Binding-site contacts:
Ligand atom O26 contacts residue LYS63 of chain 1.IA at 3.1 Å.
Ligand atom C22 contacts residue LEU34 of chain 1.L at 3.7 Å (hydrophobic).
Ligand atom C4 contacts residue LYS28 of chain 1.L at 3.6 Å.
Ligand atom C23 contacts residue LEU34 of chain 1.L at 4.4 Å (hydrophobic).
Ligand atom C7 contacts residue LYS28 of chain 1.L at 4.2 Å.
Ligand atom O26 contacts residue ARG66 of chain 1.IA at 3.1 Å (salt-bridge).
Ligand atom O25 contacts residue HIS67 of chain 1.IA at 3.1 Å (h-bond).
Ligand atom C19 contacts residue HIS74 of chain 1.IA at 3.7 Å.
Ligand atom C20 contacts residue THR38 of chain 1.L at 3.9 Å.
Ligand atom C1 contacts residue THR73 of chain 1.IA at 4.4 Å.
Ligand atom C12 contacts residue PHE70 of chain 1.IA at 3.9 Å (hydrophobic).
Ligand atom O26 contacts residue LEU34 of chain 1.L at 4.5 Å.
Ligand atom C24 contacts residue LEU34 of chain 1.L at 4.3 Å (hydrophobic).
Ligand atom C21 contacts residue PHE70 of chain 1.IA at 4.4 Å (hydrophobic).
Ligand atom C11 contacts residue PHE70 of chain 1.IA at 3.7 Å (hydrophobic).
Ligand atom O26 contacts residue HIS67 of chain 1.IA at 4.2 Å.
Ligand atom C22 contacts residue THR38 of chain 1.L at 3.7 Å.
Ligand atom C16 contacts residue LEU34 of chain 1.L at 3.5 Å (hydrophobic).
Ligand atom O25 contacts residue LEU34 of chain 1.L at 4.2 Å.
Ligand atom C6 contacts residue TYR27 of chain 1.L at 4.1 Å (hydrophobic).
Ligand atom C23 contacts residue ARG66 of chain 1.IA at 3.6 Å.
Ligand atom C18 contacts residue TYR35 of chain 1.L at 3.8 Å (hydrophobic).
Ligand atom C23 contacts residue HIS67 of chain 1.IA at 3.6 Å.
Ligand atom O25 contacts residue THR38 of chain 1.L at 4.2 Å.
Ligand atom C21 contacts residue HIS67 of chain 1.IA at 3.8 Å.
Ligand atom O7 contacts residue LYS28 of chain 1.L at 3.6 Å.
Ligand atom O25 contacts residue LYS63 of chain 1.IA at 3.2 Å (salt-bridge).
Ligand atom C12 contacts residue ARG66 of chain 1.IA at 3.9 Å.
Ligand atom C6 contacts residue LYS28 of chain 1.L at 4.2 Å.
Ligand atom C21 contacts residue ARG66 of chain 1.IA at 3.7 Å.
Ligand atom C18 contacts residue PHE70 of chain 1.IA at 3.6 Å (hydrophobic).
Ligand atom C19 contacts residue TYR35 of chain 1.L at 3.9 Å (hydrophobic).
Ligand atom C24 contacts residue HIS67 of chain 1.IA at 3.4 Å.
Ligand atom C22 contacts residue ARG66 of chain 1.IA at 4.3 Å.
Ligand atom C24 contacts residue LYS63 of chain 1.IA at 3.4 Å.
Ligand atom C15 contacts residue ASN31 of chain 1.L at 3.7 Å.
Ligand atom C17 contacts residue ARG66 of chain 1.IA at 4.2 Å.
Ligand atom C16 contacts residue ARG66 of chain 1.IA at 3.9 Å.
Ligand atom C24 contacts residue ARG66 of chain 1.IA at 3.7 Å.
Ligand atom O12 contacts residue ARG66 of chain 1.IA at 3.4 Å (salt-bridge).

The small molecule below binds the protein below.
Small molecule (SMILES): C[C@H](CCC(=O)O)[C@H]1CC[C@H]2[C@@H]3[C@H](O)C[C@@H]4C[C@H](O)CC[C@]4(C)[C@H]3C[C@H](O)[C@]12C

Sequence of chain 1.IA:
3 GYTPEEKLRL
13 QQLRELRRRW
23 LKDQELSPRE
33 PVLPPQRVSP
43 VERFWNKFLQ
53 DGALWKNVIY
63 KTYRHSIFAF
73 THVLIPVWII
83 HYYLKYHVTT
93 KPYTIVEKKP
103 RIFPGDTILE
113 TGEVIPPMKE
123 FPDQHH

Sequence of chain 1.L:
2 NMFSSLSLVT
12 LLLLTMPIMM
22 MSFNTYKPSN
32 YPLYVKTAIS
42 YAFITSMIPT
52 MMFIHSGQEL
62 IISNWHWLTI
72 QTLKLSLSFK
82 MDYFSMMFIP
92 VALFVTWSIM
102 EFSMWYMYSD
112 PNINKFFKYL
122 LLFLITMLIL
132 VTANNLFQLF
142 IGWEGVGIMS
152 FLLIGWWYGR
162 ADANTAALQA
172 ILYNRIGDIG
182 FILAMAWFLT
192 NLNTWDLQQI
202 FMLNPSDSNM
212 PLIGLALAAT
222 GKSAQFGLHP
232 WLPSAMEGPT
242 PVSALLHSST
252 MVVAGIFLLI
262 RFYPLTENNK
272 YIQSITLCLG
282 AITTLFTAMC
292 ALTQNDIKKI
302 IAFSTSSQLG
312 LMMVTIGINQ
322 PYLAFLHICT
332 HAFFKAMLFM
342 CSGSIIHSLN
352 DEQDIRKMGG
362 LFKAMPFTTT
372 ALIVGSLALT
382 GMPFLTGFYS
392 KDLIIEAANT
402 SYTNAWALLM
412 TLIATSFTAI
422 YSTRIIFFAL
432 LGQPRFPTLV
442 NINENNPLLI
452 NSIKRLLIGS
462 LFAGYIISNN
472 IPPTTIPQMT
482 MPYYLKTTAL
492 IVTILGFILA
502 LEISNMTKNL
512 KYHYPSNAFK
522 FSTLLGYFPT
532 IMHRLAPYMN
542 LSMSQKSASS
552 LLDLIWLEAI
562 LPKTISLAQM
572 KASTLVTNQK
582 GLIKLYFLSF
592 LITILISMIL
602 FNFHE